Sequence of chain 1.A:
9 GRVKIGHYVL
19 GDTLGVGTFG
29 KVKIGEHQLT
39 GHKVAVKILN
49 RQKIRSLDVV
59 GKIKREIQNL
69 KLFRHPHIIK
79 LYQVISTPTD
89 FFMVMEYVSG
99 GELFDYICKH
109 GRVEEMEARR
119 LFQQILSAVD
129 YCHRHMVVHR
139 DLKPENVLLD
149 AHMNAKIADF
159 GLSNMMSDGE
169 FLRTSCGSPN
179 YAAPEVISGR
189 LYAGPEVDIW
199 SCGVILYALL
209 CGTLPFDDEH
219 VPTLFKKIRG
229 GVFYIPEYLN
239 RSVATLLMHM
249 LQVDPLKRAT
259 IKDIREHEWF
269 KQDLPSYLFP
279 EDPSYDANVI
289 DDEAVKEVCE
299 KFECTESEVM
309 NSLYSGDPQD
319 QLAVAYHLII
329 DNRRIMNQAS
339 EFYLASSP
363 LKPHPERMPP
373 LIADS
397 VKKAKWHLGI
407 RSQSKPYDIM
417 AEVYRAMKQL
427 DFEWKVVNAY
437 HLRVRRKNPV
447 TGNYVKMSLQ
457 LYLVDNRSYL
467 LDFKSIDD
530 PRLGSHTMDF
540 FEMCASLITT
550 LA

Binding-site contacts:
Ligand atom C14 contacts residue LYS45 of chain 1.A at 3.8 Å.
Ligand atom C10 contacts residue LEU146 of chain 1.A at 3.6 Å (hydrophobic).
Ligand atom C15 contacts residue ASP157 of chain 1.A at 3.4 Å.
Ligand atom N1 contacts residue GLU94 of chain 1.A at 2.7 Å (salt-bridge).
Ligand atom C12 contacts residue VAL30 of chain 1.A at 3.8 Å (hydrophobic).
Ligand atom N4 contacts residue GLU143 of chain 1.A at 2.7 Å (salt-bridge).
Ligand atom C8 contacts residue GLU94 of chain 1.A at 3.7 Å.
Ligand atom N1 contacts residue ALA43 of chain 1.A at 3.3 Å.
Ligand atom C25 contacts residue LEU22 of chain 1.A at 3.6 Å (hydrophobic).
Ligand atom C28 contacts residue ASN144 of chain 1.A at 3.5 Å.
Ligand atom C26 contacts residue GLY23 of chain 1.A at 3.6 Å.
Ligand atom C23 contacts residue GLU100 of chain 1.A at 3.3 Å.
Ligand atom C26 contacts residue VAL24 of chain 1.A at 3.7 Å (hydrophobic).
Ligand atom C16 contacts residue VAL30 of chain 1.A at 3.7 Å (hydrophobic).
Ligand atom C8 contacts residue LEU146 of chain 1.A at 3.7 Å (hydrophobic).
Ligand atom O5 contacts residue VAL96 of chain 1.A at 2.9 Å (h-bond).
Ligand atom C7 contacts residue LEU146 of chain 1.A at 3.3 Å (hydrophobic).
Ligand atom O4 contacts residue LEU22 of chain 1.A at 3.8 Å.
Ligand atom C15 contacts residue LYS45 of chain 1.A at 3.9 Å.
Ligand atom O5 contacts residue TYR95 of chain 1.A at 3.3 Å.
Ligand atom O5 contacts residue GLU94 of chain 1.A at 3.8 Å.
Ligand atom C28 contacts residue GLU100 of chain 1.A at 3.2 Å.
Ligand atom C4 contacts residue VAL96 of chain 1.A at 3.3 Å (hydrophobic).
Ligand atom C26 contacts residue GLY25 of chain 1.A at 3.5 Å.
Ligand atom C9 contacts residue ALA43 of chain 1.A at 3.6 Å (hydrophobic).
Ligand atom C28 contacts residue GLU143 of chain 1.A at 3.2 Å.
Ligand atom C3 contacts residue VAL96 of chain 1.A at 3.6 Å (hydrophobic).
Ligand atom C4 contacts residue TYR95 of chain 1.A at 3.9 Å (hydrophobic).
Ligand atom C17 contacts residue VAL30 of chain 1.A at 3.6 Å (hydrophobic).
Ligand atom C27 contacts residue ASN144 of chain 1.A at 3.3 Å.
Ligand atom C27 contacts residue GLU143 of chain 1.A at 3.7 Å.
Ligand atom O6 contacts residue GLU143 of chain 1.A at 3.8 Å.
Ligand atom C16 contacts residue ASP157 of chain 1.A at 3.8 Å.
Ligand atom C24 contacts residue GLU100 of chain 1.A at 3.3 Å.
Ligand atom C9 contacts residue GLU94 of chain 1.A at 3.7 Å.
Ligand atom C27 contacts residue ALA156 of chain 1.A at 3.6 Å (hydrophobic).
Ligand atom N4 contacts residue GLU100 of chain 1.A at 2.4 Å (salt-bridge).
Ligand atom O4 contacts residue GLY23 of chain 1.A at 3.5 Å.
Ligand atom C6 contacts residue LEU146 of chain 1.A at 3.5 Å (hydrophobic).
Ligand atom C8 contacts residue ALA43 of chain 1.A at 3.6 Å (hydrophobic).

The small molecule below binds the protein below.
Small molecule (SMILES): CN[C@@H]1C[C@H]2O[C@@](C)([C@@H]1OC)n1c3ccccc3c3c4c(c5c6ccccc6n2c5c31)C(=O)NC4